Sequence of chain 1.D:
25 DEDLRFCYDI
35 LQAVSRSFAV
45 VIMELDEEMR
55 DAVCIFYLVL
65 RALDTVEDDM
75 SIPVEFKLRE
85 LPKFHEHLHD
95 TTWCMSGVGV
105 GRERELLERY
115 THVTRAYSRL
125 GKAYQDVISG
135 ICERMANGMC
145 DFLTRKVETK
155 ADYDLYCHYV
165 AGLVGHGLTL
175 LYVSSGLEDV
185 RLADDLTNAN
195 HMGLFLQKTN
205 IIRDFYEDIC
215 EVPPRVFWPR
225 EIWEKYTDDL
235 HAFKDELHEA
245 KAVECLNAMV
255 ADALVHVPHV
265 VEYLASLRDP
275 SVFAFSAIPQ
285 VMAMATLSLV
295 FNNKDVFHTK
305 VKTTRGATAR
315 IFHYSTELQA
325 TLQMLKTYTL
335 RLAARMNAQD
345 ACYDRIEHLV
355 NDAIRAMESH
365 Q

The small molecule below binds the protein below.
Small molecule (SMILES): COCCCOc1ccc(C#C[C@@]2(O)CN3CCC2CC3)c(Cc2ccccc2)n1

Binding-site contacts:
Ligand atom CAA contacts residue SER280 of chain 1.D at 3.2 Å.
Ligand atom CAP contacts residue ARG65 of chain 1.D at 3.2 Å.
Ligand atom CAE contacts residue VAL168 of chain 1.D at 3.9 Å (hydrophobic).
Ligand atom NAU contacts residue VAL168 of chain 1.D at 3.3 Å.
Ligand atom CAZ contacts residue LEU200 of chain 1.D at 3.7 Å (hydrophobic).
Ligand atom CAN contacts residue LEU200 of chain 1.D at 3.7 Å (hydrophobic).
Ligand atom CAL contacts residue MET196 of chain 1.D at 3.8 Å (hydrophobic).
Ligand atom CAG contacts residue PHE42 of chain 1.D at 3.4 Å (hydrophobic).
Ligand atom CAF contacts residue TYR61 of chain 1.D at 3.4 Å (hydrophobic).
Ligand atom CAE contacts residue TYR61 of chain 1.D at 3.8 Å (hydrophobic).
Ligand atom CAJ contacts residue ALA165 of chain 1.D at 3.8 Å (hydrophobic).
Ligand atom OAW contacts residue GLY197 of chain 1.D at 3.4 Å.
Ligand atom NBC contacts residue ARG65 of chain 1.D at 3.8 Å.
Ligand atom OAV contacts residue MET196 of chain 1.D at 3.7 Å.
Ligand atom CAI contacts residue VAL168 of chain 1.D at 3.4 Å (hydrophobic).
Ligand atom CAT contacts residue TYR61 of chain 1.D at 3.2 Å (hydrophobic).
Ligand atom CAA contacts residue MET196 of chain 1.D at 3.9 Å (hydrophobic).
Ligand atom CAH contacts residue TYR61 of chain 1.D at 3.4 Å (hydrophobic).
Ligand atom CAN contacts residue LEU172 of chain 1.D at 3.9 Å (hydrophobic).
Ligand atom CAI contacts residue PHE42 of chain 1.D at 3.4 Å (hydrophobic).
Ligand atom CAF contacts residue LEU64 of chain 1.D at 3.6 Å (hydrophobic).
Ligand atom CAQ contacts residue LEU64 of chain 1.D at 3.6 Å (hydrophobic).
Ligand atom CAF contacts residue VAL168 of chain 1.D at 3.9 Å (hydrophobic).
Ligand atom CAM contacts residue LEU172 of chain 1.D at 3.3 Å (hydrophobic).
Ligand atom NBC contacts residue TYR61 of chain 1.D at 3.9 Å.
Ligand atom CAK contacts residue GLY197 of chain 1.D at 3.9 Å.
Ligand atom CAE contacts residue PHE60 of chain 1.D at 3.8 Å (hydrophobic).
Ligand atom CAK contacts residue ALA165 of chain 1.D at 3.5 Å (hydrophobic).
Ligand atom CAZ contacts residue VAL168 of chain 1.D at 3.8 Å (hydrophobic).
Ligand atom CAG contacts residue VAL168 of chain 1.D at 3.6 Å (hydrophobic).
Ligand atom CAH contacts residue VAL168 of chain 1.D at 3.6 Å (hydrophobic).
Ligand atom CAP contacts residue ASP68 of chain 1.D at 3.5 Å.
Ligand atom CAR contacts residue ASP68 of chain 1.D at 3.6 Å.
Ligand atom CAX contacts residue VAL168 of chain 1.D at 3.5 Å (hydrophobic).
Ligand atom CAG contacts residue LEU172 of chain 1.D at 3.9 Å (hydrophobic).
Ligand atom CAA contacts residue TYR267 of chain 1.D at 3.7 Å (hydrophobic).
Ligand atom OAW contacts residue LEU200 of chain 1.D at 3.4 Å.
Ligand atom CAA contacts residue TYR176 of chain 1.D at 3.5 Å (hydrophobic).
Ligand atom CAR contacts residue ARG65 of chain 1.D at 3.3 Å.
Ligand atom CBA contacts residue VAL168 of chain 1.D at 3.7 Å (hydrophobic).